Sequence of chain 1.A:
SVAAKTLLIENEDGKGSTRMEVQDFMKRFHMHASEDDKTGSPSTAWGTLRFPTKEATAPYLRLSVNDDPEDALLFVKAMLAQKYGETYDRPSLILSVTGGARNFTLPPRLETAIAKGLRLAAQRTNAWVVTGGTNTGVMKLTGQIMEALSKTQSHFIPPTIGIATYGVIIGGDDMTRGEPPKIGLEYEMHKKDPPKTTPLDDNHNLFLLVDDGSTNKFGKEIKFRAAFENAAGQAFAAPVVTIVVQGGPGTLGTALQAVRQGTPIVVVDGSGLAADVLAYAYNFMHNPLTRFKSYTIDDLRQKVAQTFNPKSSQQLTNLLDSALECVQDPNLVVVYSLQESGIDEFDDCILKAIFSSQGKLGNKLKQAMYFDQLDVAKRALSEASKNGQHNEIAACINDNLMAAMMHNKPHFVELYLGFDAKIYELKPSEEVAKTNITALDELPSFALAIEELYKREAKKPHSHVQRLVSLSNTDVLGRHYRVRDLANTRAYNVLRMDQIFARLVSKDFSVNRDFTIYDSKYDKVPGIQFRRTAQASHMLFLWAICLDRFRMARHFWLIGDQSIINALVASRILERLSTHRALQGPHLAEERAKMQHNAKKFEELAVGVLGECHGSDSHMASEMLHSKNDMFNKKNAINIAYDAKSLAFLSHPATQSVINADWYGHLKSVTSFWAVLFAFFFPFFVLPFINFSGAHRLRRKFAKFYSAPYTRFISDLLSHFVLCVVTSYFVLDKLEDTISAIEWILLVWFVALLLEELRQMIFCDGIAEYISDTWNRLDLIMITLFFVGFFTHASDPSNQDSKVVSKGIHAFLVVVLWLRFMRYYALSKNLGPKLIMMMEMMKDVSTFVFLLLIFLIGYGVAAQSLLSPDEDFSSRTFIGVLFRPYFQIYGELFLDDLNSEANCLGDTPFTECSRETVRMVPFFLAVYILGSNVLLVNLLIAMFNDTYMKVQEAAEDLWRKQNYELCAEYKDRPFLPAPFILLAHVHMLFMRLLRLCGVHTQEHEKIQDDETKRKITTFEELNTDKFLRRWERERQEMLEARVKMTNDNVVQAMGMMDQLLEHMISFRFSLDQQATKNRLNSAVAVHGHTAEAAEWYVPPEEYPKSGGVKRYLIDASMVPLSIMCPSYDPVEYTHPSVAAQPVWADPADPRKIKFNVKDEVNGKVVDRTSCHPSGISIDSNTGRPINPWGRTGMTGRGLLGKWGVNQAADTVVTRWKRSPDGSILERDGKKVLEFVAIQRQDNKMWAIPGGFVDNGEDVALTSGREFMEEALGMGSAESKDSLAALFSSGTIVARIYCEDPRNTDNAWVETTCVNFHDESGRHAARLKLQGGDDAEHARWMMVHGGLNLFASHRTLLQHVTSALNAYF

The protein below binds the small molecule below.
Small molecule (SMILES): CC(C)CCC[C@@H](C)[C@H]1CC[C@H]2[C@@H]3CC=C4C[C@@H](O)CC[C@]4(C)[C@H]3CC[C@]12C

Binding-site contacts:
Ligand atom O1 contacts residue ILE972 of chain 1.A at 3.9 Å.
Ligand atom C6 contacts residue PRO1015 of chain 1.D at 3.6 Å (hydrophobic).
Ligand atom C7 contacts residue PHE976 of chain 1.A at 3.5 Å (hydrophobic).
Ligand atom C27 contacts residue TYR979 of chain 1.A at 4.1 Å (hydrophobic).
Ligand atom C3 contacts residue ARG1012 of chain 1.D at 4.1 Å.
Ligand atom C19 contacts residue PHE1016 of chain 1.D at 4.0 Å (hydrophobic).
Ligand atom C18 contacts residue PHE1016 of chain 1.D at 4.1 Å (hydrophobic).
Ligand atom C15 contacts residue TYR979 of chain 1.A at 4.2 Å (hydrophobic).
Ligand atom C19 contacts residue PRO1015 of chain 1.D at 4.1 Å (hydrophobic).
Ligand atom C5 contacts residue ARG1012 of chain 1.D at 4.2 Å.
Ligand atom O1 contacts residue PHE1003 of chain 1.D at 2.5 Å (h-bond).
Ligand atom C5 contacts residue PRO1015 of chain 1.D at 4.0 Å (hydrophobic).
Ligand atom C2 contacts residue CLR1 of chain 1.KA at 3.6 Å.
Ligand atom C6 contacts residue PHE976 of chain 1.A at 3.7 Å (hydrophobic).
Ligand atom C4 contacts residue PHE1003 of chain 1.D at 3.9 Å (hydrophobic).
Ligand atom C26 contacts residue LEU949 of chain 1.A at 4.0 Å (hydrophobic).
Ligand atom C6 contacts residue ILE972 of chain 1.A at 4.2 Å (hydrophobic).
Ligand atom C18 contacts residue ALA1019 of chain 1.D at 3.8 Å (hydrophobic).
Ligand atom C16 contacts residue TYR979 of chain 1.A at 3.7 Å (hydrophobic).
Ligand atom C25 contacts residue LEU949 of chain 1.A at 3.7 Å (hydrophobic).
Ligand atom C15 contacts residue LEU975 of chain 1.A at 3.8 Å (hydrophobic).
Ligand atom O1 contacts residue ARG1012 of chain 1.D at 3.3 Å.
Ligand atom C2 contacts residue ARG1012 of chain 1.D at 3.9 Å.
Ligand atom C22 contacts residue TYR979 of chain 1.A at 3.9 Å (hydrophobic).
Ligand atom C7 contacts residue PRO1015 of chain 1.D at 4.0 Å (hydrophobic).
Ligand atom C4 contacts residue ILE972 of chain 1.A at 4.2 Å (hydrophobic).
Ligand atom C4 contacts residue ARG1012 of chain 1.D at 3.6 Å.
Ligand atom C25 contacts residue LEU945 of chain 1.A at 4.1 Å (hydrophobic).
Ligand atom C24 contacts residue LEU946 of chain 1.A at 4.2 Å (hydrophobic).
Ligand atom C26 contacts residue LEU945 of chain 1.A at 3.9 Å (hydrophobic).
Ligand atom C24 contacts residue LEU949 of chain 1.A at 4.0 Å (hydrophobic).
Ligand atom C26 contacts residue VAL942 of chain 1.A at 3.6 Å (hydrophobic).
Ligand atom C10 contacts residue ARG1012 of chain 1.D at 4.2 Å.
Ligand atom C1 contacts residue CLR1 of chain 1.KA at 3.7 Å.
Ligand atom C16 contacts residue LEU975 of chain 1.A at 3.7 Å (hydrophobic).
Ligand atom C3 contacts residue ILE972 of chain 1.A at 3.8 Å (hydrophobic).
Ligand atom C26 contacts residue LEU946 of chain 1.A at 3.5 Å (hydrophobic).
Ligand atom C3 contacts residue PHE1003 of chain 1.D at 3.6 Å (hydrophobic).
Ligand atom C27 contacts residue VAL942 of chain 1.A at 3.8 Å (hydrophobic).
Ligand atom C19 contacts residue ARG1012 of chain 1.D at 3.2 Å.

Sequence of chain 1.D:
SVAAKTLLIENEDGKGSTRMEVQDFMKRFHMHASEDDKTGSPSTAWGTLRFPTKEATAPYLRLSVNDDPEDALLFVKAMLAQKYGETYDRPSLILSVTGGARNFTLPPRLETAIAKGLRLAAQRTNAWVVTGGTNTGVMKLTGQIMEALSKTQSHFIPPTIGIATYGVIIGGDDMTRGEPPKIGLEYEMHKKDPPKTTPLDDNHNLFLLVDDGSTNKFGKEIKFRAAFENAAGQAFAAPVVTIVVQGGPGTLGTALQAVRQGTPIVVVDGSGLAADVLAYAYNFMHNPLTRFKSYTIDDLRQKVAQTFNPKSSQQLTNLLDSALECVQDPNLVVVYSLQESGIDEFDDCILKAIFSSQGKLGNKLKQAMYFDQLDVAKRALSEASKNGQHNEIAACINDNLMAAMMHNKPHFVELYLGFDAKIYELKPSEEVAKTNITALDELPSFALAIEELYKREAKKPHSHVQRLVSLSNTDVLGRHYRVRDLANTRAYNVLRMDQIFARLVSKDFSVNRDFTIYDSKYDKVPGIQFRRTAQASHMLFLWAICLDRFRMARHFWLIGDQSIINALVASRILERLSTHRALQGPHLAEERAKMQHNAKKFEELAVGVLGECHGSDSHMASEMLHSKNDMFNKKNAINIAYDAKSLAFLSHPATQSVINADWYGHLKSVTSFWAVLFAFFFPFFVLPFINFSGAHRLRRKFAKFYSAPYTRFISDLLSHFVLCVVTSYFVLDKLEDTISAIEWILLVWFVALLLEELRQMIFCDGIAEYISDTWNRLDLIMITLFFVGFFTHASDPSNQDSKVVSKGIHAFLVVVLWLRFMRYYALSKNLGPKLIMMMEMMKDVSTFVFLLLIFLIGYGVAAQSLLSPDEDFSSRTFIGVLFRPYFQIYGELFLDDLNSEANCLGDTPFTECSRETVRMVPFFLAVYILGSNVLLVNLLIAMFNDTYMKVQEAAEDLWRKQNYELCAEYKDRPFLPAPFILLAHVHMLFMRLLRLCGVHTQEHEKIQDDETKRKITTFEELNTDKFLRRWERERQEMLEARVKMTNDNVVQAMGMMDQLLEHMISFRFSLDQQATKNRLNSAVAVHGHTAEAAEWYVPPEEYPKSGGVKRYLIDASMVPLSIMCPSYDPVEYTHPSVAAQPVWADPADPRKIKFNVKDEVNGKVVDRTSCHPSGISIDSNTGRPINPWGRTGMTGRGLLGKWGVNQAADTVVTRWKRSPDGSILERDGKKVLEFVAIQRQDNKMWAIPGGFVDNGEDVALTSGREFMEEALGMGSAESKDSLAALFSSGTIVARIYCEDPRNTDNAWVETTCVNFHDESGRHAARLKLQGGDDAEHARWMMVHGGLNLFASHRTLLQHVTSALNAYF